Binding-site contacts:
Ligand atom C3 contacts residue ASN339 of chain 1.A at 3.9 Å.
Ligand atom C6 contacts residue GLY309 of chain 1.A at 3.9 Å.
Ligand atom C2 contacts residue ASN339 of chain 1.A at 2.6 Å.
Ligand atom C1 contacts residue ASN339 of chain 1.A at 1.4 Å.
Ligand atom C6 contacts residue LYS306 of chain 1.A at 4.2 Å.
Ligand atom N2 contacts residue ASN339 of chain 1.A at 3.1 Å (h-bond).
Ligand atom C1 contacts residue GLY309 of chain 1.A at 3.9 Å.
Ligand atom O5 contacts residue ASN339 of chain 1.A at 2.4 Å (h-bond).
Ligand atom O6 contacts residue LYS306 of chain 1.A at 3.4 Å.
Ligand atom C5 contacts residue ASN339 of chain 1.A at 3.6 Å.
Ligand atom C8 contacts residue ASN339 of chain 1.A at 4.3 Å.
Ligand atom C4 contacts residue ASN339 of chain 1.A at 4.3 Å.
Ligand atom C7 contacts residue ASN339 of chain 1.A at 3.4 Å.
Ligand atom C6 contacts residue ASP310 of chain 1.A at 4.3 Å.
Ligand atom C5 contacts residue GLY309 of chain 1.A at 3.4 Å.
Ligand atom O5 contacts residue GLY309 of chain 1.A at 3.8 Å.
Ligand atom O7 contacts residue ASN339 of chain 1.A at 3.3 Å (h-bond).

The small molecule below binds the protein below.
Small molecule (SMILES): CC(=O)N[C@@H]1[C@@H](O)[C@H](O)[C@@H](CO)O[C@H]1O

Sequence of chain 1.A:
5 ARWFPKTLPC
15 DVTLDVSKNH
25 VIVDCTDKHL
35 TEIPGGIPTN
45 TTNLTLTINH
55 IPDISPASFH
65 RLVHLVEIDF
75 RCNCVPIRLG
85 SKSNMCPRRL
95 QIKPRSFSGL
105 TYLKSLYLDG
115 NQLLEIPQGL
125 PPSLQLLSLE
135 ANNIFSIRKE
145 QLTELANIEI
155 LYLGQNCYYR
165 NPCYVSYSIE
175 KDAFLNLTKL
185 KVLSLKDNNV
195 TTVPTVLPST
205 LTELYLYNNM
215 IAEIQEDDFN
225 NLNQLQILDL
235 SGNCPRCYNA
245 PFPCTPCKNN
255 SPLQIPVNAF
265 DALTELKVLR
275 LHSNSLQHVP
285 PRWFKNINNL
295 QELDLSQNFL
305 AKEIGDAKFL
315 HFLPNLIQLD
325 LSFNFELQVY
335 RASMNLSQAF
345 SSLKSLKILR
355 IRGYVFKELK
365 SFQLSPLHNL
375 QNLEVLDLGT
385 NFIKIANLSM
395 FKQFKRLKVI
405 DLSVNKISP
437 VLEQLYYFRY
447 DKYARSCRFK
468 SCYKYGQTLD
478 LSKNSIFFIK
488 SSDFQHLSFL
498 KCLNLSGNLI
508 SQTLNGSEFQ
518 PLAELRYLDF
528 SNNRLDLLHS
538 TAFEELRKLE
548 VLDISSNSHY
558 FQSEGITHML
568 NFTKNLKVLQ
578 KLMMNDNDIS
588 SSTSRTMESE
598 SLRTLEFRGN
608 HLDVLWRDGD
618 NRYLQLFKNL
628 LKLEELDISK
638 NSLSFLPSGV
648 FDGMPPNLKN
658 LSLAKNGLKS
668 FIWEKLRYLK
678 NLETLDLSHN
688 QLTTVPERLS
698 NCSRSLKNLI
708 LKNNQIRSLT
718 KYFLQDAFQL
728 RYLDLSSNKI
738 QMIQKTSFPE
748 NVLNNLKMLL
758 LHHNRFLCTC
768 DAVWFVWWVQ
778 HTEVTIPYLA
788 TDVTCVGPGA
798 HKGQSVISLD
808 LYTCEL